The protein below binds the small molecule below.
Small molecule (SMILES): O=C1NC2NC(=O)NC2N1

Binding-site contacts:
Ligand atom C2 contacts residue TRP120 of chain 3.A at 3.6 Å (hydrophobic).
Ligand atom N1 contacts residue SER45 of chain 1.A at 2.9 Å (h-bond).
Ligand atom C1 contacts residue LEU25 of chain 1.A at 3.6 Å (hydrophobic).
Ligand atom C1' contacts residue THR90 of chain 1.A at 4.0 Å.
Ligand atom C1 contacts residue ASN23 of chain 1.A at 4.1 Å.
Ligand atom N1 contacts residue VAL47 of chain 1.A at 3.8 Å.
Ligand atom N1' contacts residue SO41 of chain 1.C at 2.8 Å (h-bond).
Ligand atom O1' contacts residue LEU110 of chain 1.A at 4.0 Å.
Ligand atom C2 contacts residue SO41 of chain 1.C at 3.2 Å.
Ligand atom O1' contacts residue TRP79 of chain 1.A at 3.6 Å.
Ligand atom N1' contacts residue TRP79 of chain 1.A at 4.1 Å.
Ligand atom O1 contacts residue SER27 of chain 1.A at 2.8 Å (h-bond).
Ligand atom C1' contacts residue TRP120 of chain 3.A at 4.0 Å (hydrophobic).
Ligand atom N2 contacts residue TYR43 of chain 1.A at 4.1 Å.
Ligand atom O1' contacts residue THR90 of chain 1.A at 2.8 Å (h-bond).
Ligand atom N1 contacts residue SER27 of chain 1.A at 4.1 Å.
Ligand atom O1 contacts residue LEU25 of chain 1.A at 4.0 Å.
Ligand atom C3 contacts residue TRP108 of chain 1.A at 3.9 Å (hydrophobic).
Ligand atom O1' contacts residue SO41 of chain 1.C at 3.6 Å (h-bond).
Ligand atom O1 contacts residue SER45 of chain 1.A at 3.6 Å.
Ligand atom N1' contacts residue TRP120 of chain 3.A at 3.7 Å.
Ligand atom N1 contacts residue SO41 of chain 1.C at 3.0 Å (h-bond).
Ligand atom C2 contacts residue VAL47 of chain 1.A at 3.7 Å (hydrophobic).
Ligand atom C2 contacts residue SER45 of chain 1.A at 4.0 Å.
Ligand atom N2 contacts residue LEU25 of chain 1.A at 3.4 Å.
Ligand atom N2' contacts residue TRP108 of chain 1.A at 3.4 Å.
Ligand atom O1 contacts residue ASN23 of chain 1.A at 3.4 Å (h-bond).
Ligand atom O1 contacts residue TYR43 of chain 1.A at 2.7 Å (h-bond).
Ligand atom C1' contacts residue SO41 of chain 1.C at 3.6 Å.
Ligand atom N1 contacts residue LEU25 of chain 1.A at 4.0 Å.
Ligand atom C1 contacts residue ASP128 of chain 1.A at 4.0 Å.
Ligand atom C1 contacts residue TYR43 of chain 1.A at 3.7 Å (hydrophobic).
Ligand atom C3 contacts residue LEU25 of chain 1.A at 3.9 Å (hydrophobic).
Ligand atom N2 contacts residue ASP128 of chain 1.A at 3.0 Å (salt-bridge).
Ligand atom C1 contacts residue SO41 of chain 1.C at 4.1 Å.
Ligand atom C3 contacts residue TRP120 of chain 3.A at 4.1 Å (hydrophobic).
Ligand atom C3 contacts residue ASP128 of chain 1.A at 3.9 Å.
Ligand atom C1 contacts residue SER45 of chain 1.A at 3.6 Å.
Ligand atom C1 contacts residue SER27 of chain 1.A at 3.7 Å.
Ligand atom N2 contacts residue ASN23 of chain 1.A at 4.1 Å.

Sequence of chain 3.A:
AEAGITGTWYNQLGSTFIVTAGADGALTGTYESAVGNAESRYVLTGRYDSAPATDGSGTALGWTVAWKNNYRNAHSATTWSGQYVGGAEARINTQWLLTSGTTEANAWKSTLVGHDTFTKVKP

Sequence of chain 1.A:
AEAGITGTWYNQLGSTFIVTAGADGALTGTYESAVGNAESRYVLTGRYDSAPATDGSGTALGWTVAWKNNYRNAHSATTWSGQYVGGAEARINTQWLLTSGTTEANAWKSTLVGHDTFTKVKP